Binding-site contacts:
Ligand atom C7 contacts residue SER69 of chain 1.A at 4.2 Å.
Ligand atom C8 contacts residue SER69 of chain 1.A at 3.2 Å.
Ligand atom C1 contacts residue TYR112 of chain 1.A at 4.1 Å (hydrophobic).
Ligand atom C4 contacts residue ASN67 of chain 1.A at 4.2 Å.
Ligand atom C6 contacts residue GLU111 of chain 1.A at 4.1 Å.
Ligand atom O7 contacts residue ASN67 of chain 1.A at 3.3 Å (h-bond).
Ligand atom N2 contacts residue ASN67 of chain 1.A at 3.0 Å (h-bond).
Ligand atom C8 contacts residue SER68 of chain 1.A at 4.0 Å.
Ligand atom C1 contacts residue ASN67 of chain 1.A at 1.4 Å.
Ligand atom O5 contacts residue TYR112 of chain 1.A at 3.6 Å (h-bond).
Ligand atom C7 contacts residue ASN67 of chain 1.A at 3.4 Å.
Ligand atom C3 contacts residue ASN67 of chain 1.A at 3.8 Å.
Ligand atom O5 contacts residue ASN67 of chain 1.A at 2.3 Å (h-bond).
Ligand atom C8 contacts residue ASN67 of chain 1.A at 4.2 Å.
Ligand atom C5 contacts residue ASN67 of chain 1.A at 3.6 Å.
Ligand atom O6 contacts residue GLU111 of chain 1.A at 3.1 Å.
Ligand atom O7 contacts residue SER68 of chain 1.A at 4.3 Å.
Ligand atom C2 contacts residue ASN67 of chain 1.A at 2.5 Å.
Ligand atom O6 contacts residue TYR112 of chain 1.A at 4.1 Å.
Ligand atom C7 contacts residue SER68 of chain 1.A at 4.2 Å.

A small-molecule ligand and the protein it binds are described below.
Small molecule (SMILES): CC(=O)N[C@@H]1[C@@H](O)[C@H](O)[C@@H](CO)O[C@H]1O

Sequence of chain 1.A:
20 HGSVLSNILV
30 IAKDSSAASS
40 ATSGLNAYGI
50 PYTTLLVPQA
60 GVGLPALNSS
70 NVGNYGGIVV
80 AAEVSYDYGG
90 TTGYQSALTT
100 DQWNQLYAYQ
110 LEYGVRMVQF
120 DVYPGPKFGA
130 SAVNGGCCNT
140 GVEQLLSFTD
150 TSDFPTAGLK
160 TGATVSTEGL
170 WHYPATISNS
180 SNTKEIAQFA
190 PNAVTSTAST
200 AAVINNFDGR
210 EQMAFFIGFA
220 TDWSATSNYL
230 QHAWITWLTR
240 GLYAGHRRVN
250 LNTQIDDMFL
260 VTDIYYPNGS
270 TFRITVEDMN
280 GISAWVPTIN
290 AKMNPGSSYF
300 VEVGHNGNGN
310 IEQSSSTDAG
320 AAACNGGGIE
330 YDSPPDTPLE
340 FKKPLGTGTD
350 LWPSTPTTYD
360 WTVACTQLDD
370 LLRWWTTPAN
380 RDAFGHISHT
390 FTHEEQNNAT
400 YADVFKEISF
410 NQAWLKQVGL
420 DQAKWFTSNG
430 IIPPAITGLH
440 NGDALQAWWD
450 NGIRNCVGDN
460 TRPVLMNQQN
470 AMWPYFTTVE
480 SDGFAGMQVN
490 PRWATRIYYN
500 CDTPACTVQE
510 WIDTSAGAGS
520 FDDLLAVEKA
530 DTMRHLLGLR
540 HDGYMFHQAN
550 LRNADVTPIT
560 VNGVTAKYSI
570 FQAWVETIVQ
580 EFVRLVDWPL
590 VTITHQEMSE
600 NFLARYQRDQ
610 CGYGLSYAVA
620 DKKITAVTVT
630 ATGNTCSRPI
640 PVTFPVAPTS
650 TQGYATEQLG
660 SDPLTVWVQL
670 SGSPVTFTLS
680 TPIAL